The small molecule below binds the protein below.
Small molecule (SMILES): O=C(O)COc1cc(F)ccc1C(=O)NCc1cccc(C(=O)O)c1

Binding-site contacts:
Ligand atom C4 contacts residue TRP112 of chain 1.A at 3.3 Å (hydrophobic).
Ligand atom O34 contacts residue HIS111 of chain 1.A at 3.3 Å (h-bond).
Ligand atom C1 contacts residue CYS304 of chain 1.A at 3.5 Å (hydrophobic).
Ligand atom C5 contacts residue TRP112 of chain 1.A at 3.4 Å (hydrophobic).
Ligand atom C28 contacts residue TRP21 of chain 1.A at 3.2 Å (hydrophobic).
Ligand atom C12 contacts residue TRP112 of chain 1.A at 3.4 Å (hydrophobic).
Ligand atom O1 contacts residue ALA301 of chain 1.A at 3.4 Å (h-bond).
Ligand atom C10 contacts residue TRP112 of chain 1.A at 3.5 Å (hydrophobic).
Ligand atom F27 contacts residue TYR49 of chain 1.A at 3.7 Å.
Ligand atom O1 contacts residue CYS304 of chain 1.A at 3.6 Å.
Ligand atom O35 contacts residue NAP1 of chain 1.E at 3.0 Å.
Ligand atom O31 contacts residue TRP21 of chain 1.A at 3.5 Å.
Ligand atom C12 contacts residue TRP80 of chain 1.A at 3.7 Å (hydrophobic).
Ligand atom F27 contacts residue TRP21 of chain 1.A at 3.7 Å.
Ligand atom C5 contacts residue ALA301 of chain 1.A at 3.5 Å (hydrophobic).
Ligand atom C33 contacts residue HIS111 of chain 1.A at 3.4 Å.
Ligand atom O2 contacts residue THR114 of chain 1.A at 3.0 Å (h-bond).
Ligand atom O35 contacts residue TYR49 of chain 1.A at 2.8 Å (h-bond).
Ligand atom C1 contacts residue TRP112 of chain 1.A at 3.6 Å (hydrophobic).
Ligand atom C12 contacts residue PHE123 of chain 1.A at 3.7 Å (hydrophobic).
Ligand atom O34 contacts residue NAP1 of chain 1.E at 3.5 Å (h-bond).
Ligand atom C3 contacts residue TRP112 of chain 1.A at 3.4 Å (hydrophobic).
Ligand atom O2 contacts residue CYS304 of chain 1.A at 3.4 Å.
Ligand atom C11 contacts residue TRP112 of chain 1.A at 3.5 Å (hydrophobic).
Ligand atom O20 contacts residue PHE123 of chain 1.A at 3.7 Å.
Ligand atom O35 contacts residue HIS111 of chain 1.A at 2.7 Å (h-bond).
Ligand atom C32 contacts residue TRP21 of chain 1.A at 3.6 Å (hydrophobic).
Ligand atom C32 contacts residue NAP1 of chain 1.E at 3.6 Å.
Ligand atom O34 contacts residue TRP112 of chain 1.A at 3.0 Å (h-bond).
Ligand atom C26 contacts residue TRP21 of chain 1.A at 3.7 Å (hydrophobic).
Ligand atom C33 contacts residue NAP1 of chain 1.E at 3.4 Å.
Ligand atom O1 contacts residue TYR310 of chain 1.A at 3.2 Å.
Ligand atom C11 contacts residue TRP80 of chain 1.A at 3.6 Å (hydrophobic).
Ligand atom F27 contacts residue VAL48 of chain 1.A at 3.2 Å.
Ligand atom C10 contacts residue CYS304 of chain 1.A at 3.8 Å (hydrophobic).
Ligand atom O2 contacts residue TRP112 of chain 1.A at 3.8 Å.
Ligand atom C22 contacts residue PHE123 of chain 1.A at 3.8 Å (hydrophobic).
Ligand atom C6 contacts residue TRP112 of chain 1.A at 3.4 Å (hydrophobic).
Ligand atom C10 contacts residue THR114 of chain 1.A at 3.6 Å.
Ligand atom C30 contacts residue TRP21 of chain 1.A at 3.8 Å (hydrophobic).

Sequence of chain 1.A:
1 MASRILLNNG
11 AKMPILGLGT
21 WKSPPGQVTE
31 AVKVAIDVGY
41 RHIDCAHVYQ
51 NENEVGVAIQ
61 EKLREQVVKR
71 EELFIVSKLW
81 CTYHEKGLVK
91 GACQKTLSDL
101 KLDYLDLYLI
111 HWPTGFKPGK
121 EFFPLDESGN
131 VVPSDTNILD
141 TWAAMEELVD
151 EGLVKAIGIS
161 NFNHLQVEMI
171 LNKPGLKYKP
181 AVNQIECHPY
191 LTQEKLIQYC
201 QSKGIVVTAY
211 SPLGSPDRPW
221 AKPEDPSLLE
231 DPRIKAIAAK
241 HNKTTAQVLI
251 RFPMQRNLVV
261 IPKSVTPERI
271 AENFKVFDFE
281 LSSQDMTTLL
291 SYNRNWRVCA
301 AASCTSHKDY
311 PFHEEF